Binding-site contacts:
Ligand atom OP1 contacts residue SER73 of chain 5.C at 3.2 Å (h-bond).
Ligand atom O2' contacts residue TYR111 of chain 1.D at 4.3 Å.
Ligand atom C5' contacts residue ARG12 of chain 1.D at 4.3 Å.
Ligand atom C2 contacts residue ARG12 of chain 1.D at 4.5 Å.
Ligand atom O2 contacts residue ARG12 of chain 1.D at 3.6 Å.
Ligand atom O2' contacts residue THR13 of chain 1.D at 3.7 Å.
Ligand atom C1' contacts residue ARG12 of chain 1.D at 3.9 Å.
Ligand atom O3' contacts residue TRP75 of chain 5.C at 3.6 Å.
Ligand atom P contacts residue TRP75 of chain 5.C at 4.3 Å.
Ligand atom OP1 contacts residue THR176 of chain 5.C at 3.4 Å (h-bond).
Ligand atom C4' contacts residue TRP75 of chain 5.C at 4.5 Å (hydrophobic).
Ligand atom O4' contacts residue ARG12 of chain 1.D at 4.0 Å.
Ligand atom C5' contacts residue LYS131 of chain 5.C at 4.2 Å.
Ligand atom O3' contacts residue THR13 of chain 1.D at 4.4 Å.
Ligand atom OP2 contacts residue SER73 of chain 5.C at 4.0 Å.
Ligand atom OP1 contacts residue TYR111 of chain 1.D at 3.6 Å (h-bond).
Ligand atom O2' contacts residue ASP11 of chain 1.D at 3.5 Å.
Ligand atom OP1 contacts residue VAL14 of chain 1.D at 3.4 Å.
Ligand atom O2' contacts residue ARG12 of chain 1.D at 3.6 Å.
Ligand atom P contacts residue TYR111 of chain 1.D at 4.5 Å.
Ligand atom O2' contacts residue VAL14 of chain 1.D at 4.3 Å.
Ligand atom O5' contacts residue LYS131 of chain 5.C at 3.3 Å.
Ligand atom OP1 contacts residue TRP75 of chain 5.C at 3.9 Å.
Ligand atom O5' contacts residue TYR111 of chain 1.D at 4.4 Å.
Ligand atom O5' contacts residue ARG12 of chain 1.D at 4.1 Å.
Ligand atom C4' contacts residue ARG12 of chain 1.D at 3.6 Å.
Ligand atom P contacts residue SER73 of chain 5.C at 4.1 Å.

Sequence of chain 5.C:
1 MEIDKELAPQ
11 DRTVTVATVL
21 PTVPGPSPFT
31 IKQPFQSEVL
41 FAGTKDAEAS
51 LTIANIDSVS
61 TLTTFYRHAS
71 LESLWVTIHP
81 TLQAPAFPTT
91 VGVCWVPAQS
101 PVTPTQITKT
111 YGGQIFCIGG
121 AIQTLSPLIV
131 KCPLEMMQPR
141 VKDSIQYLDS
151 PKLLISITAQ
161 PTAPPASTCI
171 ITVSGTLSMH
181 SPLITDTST

The protein below binds the small molecule below.
Small molecule (SMILES): Nc1ccn([C@@H]2O[C@H](CO[P](=O)(O)O[C@H]3[C@@H](O)[C@H](n4ccc(N)nc4=O)O[C@@H]3CO[P](=O)(O)O[C@H]3[C@@H](O)[C@H](n4ccc(N)nc4=O)O[C@@H]3CO)[C@@H](O)[C@H]2O)c(=O)n1

Sequence of chain 1.D:
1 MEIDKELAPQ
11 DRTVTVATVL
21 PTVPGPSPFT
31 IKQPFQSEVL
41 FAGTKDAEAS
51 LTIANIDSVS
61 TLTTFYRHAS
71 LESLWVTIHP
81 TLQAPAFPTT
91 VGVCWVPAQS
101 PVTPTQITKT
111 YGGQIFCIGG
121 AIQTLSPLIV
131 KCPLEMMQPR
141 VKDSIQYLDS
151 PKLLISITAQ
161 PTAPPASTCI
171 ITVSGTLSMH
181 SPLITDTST